Binding-site contacts:
Ligand atom C8 contacts residue THR38 of chain 2.A at 2.8 Å.
Ligand atom C1 contacts residue TYR197 of chain 2.A at 3.1 Å (hydrophobic).
Ligand atom C6 contacts residue TYR197 of chain 2.A at 3.2 Å (hydrophobic).
Ligand atom O1 contacts residue HIS192 of chain 2.A at 2.8 Å (h-bond).
Ligand atom C3 contacts residue FMN1 of chain 2.B at 3.3 Å.
Ligand atom C5 contacts residue FMN1 of chain 2.B at 3.5 Å.
Ligand atom C10 contacts residue VAL117 of chain 2.A at 4.1 Å (hydrophobic).
Ligand atom C6 contacts residue THR38 of chain 2.A at 4.1 Å.
Ligand atom C3 contacts residue PHE297 of chain 2.A at 4.2 Å (hydrophobic).
Ligand atom C7 contacts residue ASN195 of chain 2.A at 3.6 Å.
Ligand atom C1 contacts residue ASN195 of chain 2.A at 3.8 Å.
Ligand atom C2 contacts residue ASN195 of chain 2.A at 4.2 Å.
Ligand atom O1 contacts residue TYR197 of chain 2.A at 2.9 Å.
Ligand atom C4 contacts residue TYR197 of chain 2.A at 3.5 Å (hydrophobic).
Ligand atom C7 contacts residue PRO296 of chain 2.A at 3.8 Å (hydrophobic).
Ligand atom C4 contacts residue THR38 of chain 2.A at 3.3 Å.
Ligand atom C6 contacts residue HIS192 of chain 2.A at 3.8 Å.
Ligand atom O1 contacts residue FMN1 of chain 2.B at 3.2 Å.
Ligand atom C3 contacts residue TYR197 of chain 2.A at 3.5 Å (hydrophobic).
Ligand atom C10 contacts residue GLY73 of chain 2.A at 3.9 Å.
Ligand atom C4 contacts residue FMN1 of chain 2.B at 3.6 Å.
Ligand atom C8 contacts residue FMN1 of chain 2.B at 3.8 Å.
Ligand atom C2 contacts residue TYR197 of chain 2.A at 3.4 Å (hydrophobic).
Ligand atom C1 contacts residue HIS192 of chain 2.A at 3.7 Å.
Ligand atom C7 contacts residue FMN1 of chain 2.B at 3.3 Å.
Ligand atom C10 contacts residue THR38 of chain 2.A at 3.0 Å.
Ligand atom C3 contacts residue TYR376 of chain 2.A at 3.5 Å (hydrophobic).
Ligand atom C7 contacts residue PHE297 of chain 2.A at 4.3 Å (hydrophobic).
Ligand atom C4 contacts residue TYR376 of chain 2.A at 3.3 Å (hydrophobic).
Ligand atom C1 contacts residue FMN1 of chain 2.B at 3.4 Å.
Ligand atom C10 contacts residue FMN1 of chain 2.B at 3.5 Å.
Ligand atom C5 contacts residue THR38 of chain 2.A at 3.2 Å.
Ligand atom C8 contacts residue TYR197 of chain 2.A at 4.1 Å (hydrophobic).
Ligand atom C7 contacts residue PHE251 of chain 2.A at 3.9 Å (hydrophobic).
Ligand atom C2 contacts residue FMN1 of chain 2.B at 3.3 Å.
Ligand atom C5 contacts residue TYR197 of chain 2.A at 3.3 Å (hydrophobic).
Ligand atom C9 contacts residue THR38 of chain 2.A at 3.3 Å.
Ligand atom C9 contacts residue TYR83 of chain 2.A at 3.2 Å (hydrophobic).
Ligand atom C6 contacts residue FMN1 of chain 2.B at 3.4 Å.
Ligand atom O1 contacts residue ASN195 of chain 2.A at 2.7 Å (h-bond).

This small molecule binds to this protein.
Small molecule (SMILES): C=C(C)c1ccc(C)c(O)c1

Sequence of chain 2.A:
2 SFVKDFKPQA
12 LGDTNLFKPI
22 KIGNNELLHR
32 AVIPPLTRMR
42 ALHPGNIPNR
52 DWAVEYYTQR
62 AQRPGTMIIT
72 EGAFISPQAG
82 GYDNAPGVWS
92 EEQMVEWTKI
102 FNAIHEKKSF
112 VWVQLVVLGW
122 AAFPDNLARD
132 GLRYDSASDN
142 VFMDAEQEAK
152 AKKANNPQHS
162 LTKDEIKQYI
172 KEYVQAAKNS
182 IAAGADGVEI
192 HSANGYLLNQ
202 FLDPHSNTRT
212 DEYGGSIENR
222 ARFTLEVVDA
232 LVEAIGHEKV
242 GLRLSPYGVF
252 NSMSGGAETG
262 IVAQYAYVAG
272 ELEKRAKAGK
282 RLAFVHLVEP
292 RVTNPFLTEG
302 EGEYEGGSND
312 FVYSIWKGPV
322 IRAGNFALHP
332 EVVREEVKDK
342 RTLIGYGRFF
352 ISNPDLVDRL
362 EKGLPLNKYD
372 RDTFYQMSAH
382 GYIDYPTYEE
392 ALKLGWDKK